Binding-site contacts:
Ligand atom C8 contacts residue ASN102 of chain 1.A at 4.4 Å.
Ligand atom C3 contacts residue ASN102 of chain 1.A at 3.8 Å.
Ligand atom C4 contacts residue ASN102 of chain 1.A at 4.2 Å.
Ligand atom O7 contacts residue THR101 of chain 1.A at 4.3 Å.
Ligand atom C2 contacts residue ASN102 of chain 1.A at 2.5 Å.
Ligand atom C3 contacts residue LYS158 of chain 1.A at 4.4 Å.
Ligand atom C1 contacts residue ASN102 of chain 1.A at 1.4 Å.
Ligand atom C7 contacts residue ASN102 of chain 1.A at 3.2 Å.
Ligand atom O3 contacts residue LYS158 of chain 1.A at 4.3 Å.
Ligand atom C7 contacts residue THR101 of chain 1.A at 4.3 Å.
Ligand atom O7 contacts residue ASN102 of chain 1.A at 3.1 Å (h-bond).
Ligand atom C5 contacts residue ASN102 of chain 1.A at 3.6 Å.
Ligand atom N2 contacts residue ASN102 of chain 1.A at 2.9 Å (h-bond).
Ligand atom O5 contacts residue ASN102 of chain 1.A at 2.3 Å (h-bond).
Ligand atom C8 contacts residue THR101 of chain 1.A at 3.7 Å.

A protein and the small-molecule ligand that binds it are described below.
Small molecule (SMILES): CC(=O)N[C@H]1[C@H](O[C@H]2[C@H](O)[C@@H](NC(C)=O)CO[C@@H]2CO)O[C@H](CO)[C@@H](O)[C@@H]1O

Sequence of chain 1.A:
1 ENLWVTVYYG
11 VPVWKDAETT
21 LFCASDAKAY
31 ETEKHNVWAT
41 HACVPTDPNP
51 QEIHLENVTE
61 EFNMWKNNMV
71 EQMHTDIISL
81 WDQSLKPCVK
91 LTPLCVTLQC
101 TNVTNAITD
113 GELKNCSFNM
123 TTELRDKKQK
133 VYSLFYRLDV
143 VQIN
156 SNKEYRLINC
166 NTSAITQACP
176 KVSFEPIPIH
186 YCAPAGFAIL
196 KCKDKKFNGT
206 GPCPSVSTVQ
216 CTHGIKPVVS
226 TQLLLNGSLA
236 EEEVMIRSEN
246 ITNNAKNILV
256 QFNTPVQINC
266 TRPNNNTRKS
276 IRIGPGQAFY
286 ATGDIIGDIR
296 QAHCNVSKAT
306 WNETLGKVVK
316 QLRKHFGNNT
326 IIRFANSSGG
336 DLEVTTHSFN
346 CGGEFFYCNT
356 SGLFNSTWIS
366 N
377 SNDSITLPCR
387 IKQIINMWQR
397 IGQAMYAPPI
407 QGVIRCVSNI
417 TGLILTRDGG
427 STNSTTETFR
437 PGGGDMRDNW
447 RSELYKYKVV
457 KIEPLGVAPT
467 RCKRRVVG